Binding-site contacts:
Ligand atom N2 contacts residue LEU771 of chain 1.A at 3.0 Å (h-bond).
Ligand atom S12 contacts residue TYR220 of chain 1.A at 3.2 Å.
Ligand atom O1B contacts residue TYR220 of chain 1.A at 2.6 Å (h-bond).
Ligand atom C20 contacts residue HIS1163 of chain 1.A at 3.2 Å.
Ligand atom N17 contacts residue ASN1217 of chain 1.A at 3.3 Å (h-bond).
Ligand atom O6 contacts residue LYS794 of chain 1.A at 2.6 Å (salt-bridge).
Ligand atom O14 contacts residue THR1090 of chain 1.A at 3.3 Å (h-bond).
Ligand atom O4' contacts residue SER714 of chain 1.A at 3.0 Å (h-bond).
Ligand atom O11 contacts residue HIS1163 of chain 1.A at 2.9 Å (h-bond).
Ligand atom O4' contacts residue ARG713 of chain 1.A at 3.1 Å.
Ligand atom S12 contacts residue MD11 of chain 1.E at 3.1 Å (h-bond).
Ligand atom O1A contacts residue HIS1098 of chain 1.A at 3.3 Å.
Ligand atom O3' contacts residue ARG774 of chain 1.A at 3.0 Å (salt-bridge).
Ligand atom S13 contacts residue 6MO1 of chain 1.F at 2.4 Å.
Ligand atom O2' contacts residue ASP772 of chain 1.A at 2.6 Å (salt-bridge).
Ligand atom S13 contacts residue ASP222 of chain 1.A at 2.9 Å (salt-bridge).
Ligand atom C12 contacts residue TYR220 of chain 1.A at 3.3 Å (hydrophobic).
Ligand atom O14 contacts residue HIS546 of chain 1.A at 3.2 Å (h-bond).
Ligand atom O5' contacts residue ASN715 of chain 1.A at 3.3 Å (h-bond).
Ligand atom S12 contacts residue ASN52 of chain 1.A at 3.0 Å (h-bond).
Ligand atom O2' contacts residue ARG774 of chain 1.A at 2.8 Å (salt-bridge).
Ligand atom N17 contacts residue THR1090 of chain 1.A at 2.6 Å (h-bond).
Ligand atom N16 contacts residue ASN1185 of chain 1.A at 3.0 Å (h-bond).
Ligand atom O14 contacts residue HIS1092 of chain 1.A at 3.0 Å (h-bond).
Ligand atom O1A contacts residue SER719 of chain 1.A at 3.0 Å (h-bond).
Ligand atom O1A contacts residue SER1099 of chain 1.A at 2.6 Å (h-bond).
Ligand atom C16 contacts residue HIS1163 of chain 1.A at 3.2 Å.
Ligand atom N2 contacts residue ASP822 of chain 1.A at 2.8 Å (salt-bridge).
Ligand atom N7 contacts residue TRP791 of chain 1.A at 2.8 Å (h-bond).
Ligand atom N1 contacts residue ASP822 of chain 1.A at 2.6 Å (salt-bridge).
Ligand atom S12 contacts residue 6MO1 of chain 1.F at 2.5 Å.
Ligand atom N16 contacts residue THR1090 of chain 1.A at 3.2 Å (h-bond).
Ligand atom O2B contacts residue ASN715 of chain 1.A at 2.9 Å (h-bond).
Ligand atom N18 contacts residue ASN1185 of chain 1.A at 3.2 Å (h-bond).
Ligand atom S12 contacts residue HIS1098 of chain 1.A at 3.0 Å.
Ligand atom O14 contacts residue ARG1218 of chain 1.A at 3.0 Å (salt-bridge).
Ligand atom N3 contacts residue ARG713 of chain 1.A at 3.1 Å (salt-bridge).
Ligand atom N15 contacts residue HIS1163 of chain 1.A at 3.2 Å (h-bond).
Ligand atom O2A contacts residue THR1100 of chain 1.A at 2.8 Å (h-bond).
Ligand atom O3' contacts residue ASP772 of chain 1.A at 2.6 Å (salt-bridge).

This protein binds this small molecule.
Small molecule (SMILES): Nc1nc2c(c(=O)[nH]1)N[C@@H](/C(S)=C(/S)[C@H](O)CO[P](=O)(O)O[P](=O)(O)OC[C@H]1O[C@@H](n3cnc4c(=O)[nH]c(N)nc43)[C@H](O)[C@@H]1O)C=N2

Sequence of chain 1.A:
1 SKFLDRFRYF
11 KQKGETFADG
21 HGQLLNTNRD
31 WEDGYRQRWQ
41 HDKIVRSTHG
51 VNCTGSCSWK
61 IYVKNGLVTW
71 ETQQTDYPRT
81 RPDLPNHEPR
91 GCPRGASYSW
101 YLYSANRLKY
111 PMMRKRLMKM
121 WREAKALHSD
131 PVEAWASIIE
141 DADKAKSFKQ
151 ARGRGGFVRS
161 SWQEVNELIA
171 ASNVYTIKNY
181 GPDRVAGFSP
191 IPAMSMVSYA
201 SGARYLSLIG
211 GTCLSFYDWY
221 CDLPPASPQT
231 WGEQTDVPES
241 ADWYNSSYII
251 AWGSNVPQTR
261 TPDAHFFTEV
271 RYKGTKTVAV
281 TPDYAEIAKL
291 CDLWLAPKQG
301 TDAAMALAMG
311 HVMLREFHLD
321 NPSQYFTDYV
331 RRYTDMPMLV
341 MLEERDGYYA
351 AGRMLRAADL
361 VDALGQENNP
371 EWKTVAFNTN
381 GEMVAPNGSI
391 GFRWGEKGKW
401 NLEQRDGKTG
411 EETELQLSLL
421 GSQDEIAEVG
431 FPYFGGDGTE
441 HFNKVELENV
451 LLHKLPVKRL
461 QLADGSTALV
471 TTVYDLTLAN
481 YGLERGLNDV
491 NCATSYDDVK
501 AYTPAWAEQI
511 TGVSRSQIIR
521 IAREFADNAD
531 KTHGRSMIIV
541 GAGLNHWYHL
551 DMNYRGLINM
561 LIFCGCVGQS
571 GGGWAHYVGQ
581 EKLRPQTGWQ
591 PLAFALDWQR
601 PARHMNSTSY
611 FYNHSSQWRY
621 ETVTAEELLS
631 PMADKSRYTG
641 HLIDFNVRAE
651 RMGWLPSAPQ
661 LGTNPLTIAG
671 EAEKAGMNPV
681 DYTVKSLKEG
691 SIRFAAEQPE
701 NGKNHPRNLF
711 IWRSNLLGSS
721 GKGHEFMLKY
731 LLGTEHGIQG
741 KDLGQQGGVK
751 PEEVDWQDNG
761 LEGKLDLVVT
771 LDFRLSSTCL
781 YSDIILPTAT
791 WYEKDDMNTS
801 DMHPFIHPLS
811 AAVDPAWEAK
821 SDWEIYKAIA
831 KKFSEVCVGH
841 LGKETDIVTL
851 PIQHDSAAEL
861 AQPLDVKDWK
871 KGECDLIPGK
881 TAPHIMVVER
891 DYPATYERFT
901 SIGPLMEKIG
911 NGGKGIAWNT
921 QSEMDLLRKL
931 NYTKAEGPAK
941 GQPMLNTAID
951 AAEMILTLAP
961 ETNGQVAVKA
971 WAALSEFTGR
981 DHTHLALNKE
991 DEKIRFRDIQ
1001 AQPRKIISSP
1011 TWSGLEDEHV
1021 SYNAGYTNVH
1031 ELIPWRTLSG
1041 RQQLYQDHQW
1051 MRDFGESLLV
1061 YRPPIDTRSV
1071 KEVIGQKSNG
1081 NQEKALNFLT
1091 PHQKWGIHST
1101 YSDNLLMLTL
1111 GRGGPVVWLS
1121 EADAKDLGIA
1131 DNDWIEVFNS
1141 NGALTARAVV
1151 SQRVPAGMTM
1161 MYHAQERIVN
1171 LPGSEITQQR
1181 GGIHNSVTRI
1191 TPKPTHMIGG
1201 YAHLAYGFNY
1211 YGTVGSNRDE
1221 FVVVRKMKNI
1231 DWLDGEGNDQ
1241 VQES